This protein binds this small molecule.
Small molecule (SMILES): O=C(Nc1ncc(Br)s1)NS(=O)(=O)c1ccccc1Cl

Sequence of chain 1.H:
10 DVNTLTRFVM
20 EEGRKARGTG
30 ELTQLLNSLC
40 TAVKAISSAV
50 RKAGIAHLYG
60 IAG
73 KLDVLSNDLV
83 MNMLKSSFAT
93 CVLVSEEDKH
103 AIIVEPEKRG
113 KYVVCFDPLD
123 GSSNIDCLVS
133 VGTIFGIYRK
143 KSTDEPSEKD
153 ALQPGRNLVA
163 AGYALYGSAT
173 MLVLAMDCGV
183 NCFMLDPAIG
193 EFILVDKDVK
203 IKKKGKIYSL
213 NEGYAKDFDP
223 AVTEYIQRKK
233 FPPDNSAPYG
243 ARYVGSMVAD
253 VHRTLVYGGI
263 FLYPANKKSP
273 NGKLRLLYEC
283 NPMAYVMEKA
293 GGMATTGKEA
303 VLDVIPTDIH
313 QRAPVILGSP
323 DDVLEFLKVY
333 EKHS

Binding-site contacts:
Ligand atom N9 contacts residue GLY27 of chain 1.F at 3.2 Å.
Ligand atom O11 contacts residue THR32 of chain 1.F at 2.6 Å (h-bond).
Ligand atom C14 contacts residue GLY22 of chain 1.F at 3.4 Å.
Ligand atom S1 contacts residue THR32 of chain 1.F at 3.7 Å.
Ligand atom N7 contacts residue GLY22 of chain 1.F at 3.3 Å (h-bond).
Ligand atom O12 contacts residue GLY29 of chain 1.F at 3.3 Å.
Ligand atom N7 contacts residue ARG23 of chain 1.F at 3.7 Å.
Ligand atom C19 contacts residue GLU21 of chain 1.F at 3.7 Å.
Ligand atom C19 contacts residue GLY22 of chain 1.F at 3.6 Å.
Ligand atom C17 contacts residue GLY22 of chain 1.F at 3.7 Å.
Ligand atom C10 contacts residue THR32 of chain 1.F at 3.8 Å.
Ligand atom O12 contacts residue GLU30 of chain 1.F at 3.7 Å.
Ligand atom O12 contacts residue THR32 of chain 1.F at 3.0 Å (h-bond).
Ligand atom C18 contacts residue GLY22 of chain 1.F at 3.7 Å.
Ligand atom C15 contacts residue GLY22 of chain 1.F at 3.6 Å.
Ligand atom C4 contacts residue 94V1 of chain 1.P at 3.3 Å.
Ligand atom C10 contacts residue GLY29 of chain 1.F at 3.3 Å.
Ligand atom C4 contacts residue THR28 of chain 1.H at 3.7 Å.
Ligand atom C17 contacts residue VAL18 of chain 1.F at 3.6 Å (hydrophobic).
Ligand atom C16 contacts residue GLY22 of chain 1.F at 3.5 Å.
Ligand atom C5 contacts residue ARG23 of chain 1.F at 3.4 Å.
Ligand atom O11 contacts residue GLY29 of chain 1.F at 3.2 Å.
Ligand atom S8 contacts residue GLY29 of chain 1.F at 3.8 Å.
Ligand atom O13 contacts residue GLY27 of chain 1.F at 3.5 Å.
Ligand atom N9 contacts residue GLY22 of chain 1.F at 3.6 Å.
Ligand atom N7 contacts residue GLY27 of chain 1.F at 3.4 Å (h-bond).
Ligand atom O11 contacts residue GLY22 of chain 1.F at 3.7 Å.
Ligand atom C15 contacts residue THR32 of chain 1.F at 3.4 Å.
Ligand atom C15 contacts residue LEU31 of chain 1.F at 3.7 Å (hydrophobic).
Ligand atom S1 contacts residue MET19 of chain 1.F at 3.7 Å.
Ligand atom CL20 contacts residue ALA25 of chain 1.F at 3.5 Å.
Ligand atom C10 contacts residue GLY22 of chain 1.F at 3.4 Å.
Ligand atom N9 contacts residue GLY29 of chain 1.F at 3.2 Å (h-bond).
Ligand atom N3 contacts residue 94V1 of chain 1.P at 3.4 Å.
Ligand atom N7 contacts residue GLY29 of chain 1.F at 3.8 Å.
Ligand atom C4 contacts residue ARG23 of chain 1.F at 3.4 Å.
Ligand atom O12 contacts residue LEU31 of chain 1.F at 3.1 Å (h-bond).
Ligand atom BR6 contacts residue MET19 of chain 1.F at 3.7 Å.
Ligand atom N3 contacts residue ARG23 of chain 1.F at 3.6 Å.
Ligand atom N9 contacts residue THR28 of chain 1.F at 3.7 Å.

Sequence of chain 1.F:
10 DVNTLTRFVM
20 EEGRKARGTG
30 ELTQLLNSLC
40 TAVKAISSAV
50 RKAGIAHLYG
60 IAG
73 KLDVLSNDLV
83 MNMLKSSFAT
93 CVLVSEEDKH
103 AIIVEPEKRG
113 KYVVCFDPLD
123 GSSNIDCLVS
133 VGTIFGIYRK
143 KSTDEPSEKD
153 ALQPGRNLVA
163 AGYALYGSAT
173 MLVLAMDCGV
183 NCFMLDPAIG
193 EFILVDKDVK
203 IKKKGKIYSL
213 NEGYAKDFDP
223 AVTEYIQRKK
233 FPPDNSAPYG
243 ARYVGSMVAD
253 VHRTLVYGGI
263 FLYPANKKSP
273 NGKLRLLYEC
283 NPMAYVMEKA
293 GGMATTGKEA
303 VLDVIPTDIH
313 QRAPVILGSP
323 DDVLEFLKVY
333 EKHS